Sequence of chain 1.F:
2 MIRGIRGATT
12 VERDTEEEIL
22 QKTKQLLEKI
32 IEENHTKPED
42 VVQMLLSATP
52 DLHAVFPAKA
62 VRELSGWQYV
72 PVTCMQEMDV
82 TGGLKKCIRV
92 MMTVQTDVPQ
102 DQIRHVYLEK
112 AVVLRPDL

Sequence of chain 1.D:
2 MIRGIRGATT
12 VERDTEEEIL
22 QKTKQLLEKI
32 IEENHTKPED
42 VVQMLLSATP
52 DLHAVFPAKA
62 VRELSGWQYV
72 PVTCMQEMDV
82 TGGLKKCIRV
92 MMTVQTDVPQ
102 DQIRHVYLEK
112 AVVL

The protein below binds the small molecule below.
Small molecule (SMILES): O=C(O)[C@@H]1C[C@]2(C(=O)O)C=C[C@@H](O)[C@@H](C2)O1

Binding-site contacts:
Ligand atom C10 contacts residue LYS60 of chain 1.F at 4.0 Å.
Ligand atom C5 contacts residue ARG90 of chain 1.D at 3.8 Å.
Ligand atom C1 contacts residue ALA59 of chain 1.F at 4.1 Å (hydrophobic).
Ligand atom O3 contacts residue LEU115 of chain 1.D at 4.0 Å.
Ligand atom O2 contacts residue LYS60 of chain 1.F at 3.0 Å (salt-bridge).
Ligand atom C3 contacts residue VAL73 of chain 1.F at 3.6 Å (hydrophobic).
Ligand atom C11 contacts residue LEU115 of chain 1.D at 3.8 Å (hydrophobic).
Ligand atom C8 contacts residue LEU115 of chain 1.D at 4.0 Å (hydrophobic).
Ligand atom C11 contacts residue ARG90 of chain 1.D at 3.6 Å.
Ligand atom C3 contacts residue THR74 of chain 1.F at 3.7 Å.
Ligand atom C5 contacts residue GLU78 of chain 1.D at 3.9 Å.
Ligand atom C3 contacts residue ARG7 of chain 1.D at 3.5 Å.
Ligand atom O3 contacts residue TYR108 of chain 1.D at 3.9 Å.
Ligand atom C6 contacts residue ALA59 of chain 1.F at 4.1 Å (hydrophobic).
Ligand atom O2 contacts residue ALA59 of chain 1.F at 3.3 Å.
Ligand atom C4 contacts residue GLU78 of chain 1.D at 3.4 Å.
Ligand atom C2 contacts residue VAL73 of chain 1.F at 3.9 Å (hydrophobic).
Ligand atom O5 contacts residue GLU78 of chain 1.D at 2.6 Å (salt-bridge).
Ligand atom O1 contacts residue ALA59 of chain 1.F at 3.8 Å.
Ligand atom C4 contacts residue ARG90 of chain 1.D at 3.7 Å.
Ligand atom O3 contacts residue ARG7 of chain 1.D at 2.7 Å (salt-bridge).
Ligand atom O1 contacts residue VAL73 of chain 1.F at 4.0 Å.
Ligand atom C10 contacts residue ALA59 of chain 1.F at 3.5 Å (hydrophobic).
Ligand atom O5 contacts residue THR74 of chain 1.F at 3.8 Å.
Ligand atom O2 contacts residue PHE57 of chain 1.F at 4.1 Å.
Ligand atom C4 contacts residue ARG7 of chain 1.D at 4.1 Å.
Ligand atom C11 contacts residue TYR108 of chain 1.D at 3.9 Å (hydrophobic).
Ligand atom O5 contacts residue ARG90 of chain 1.D at 4.0 Å.
Ligand atom O7 contacts residue PHE57 of chain 1.F at 4.1 Å.
Ligand atom O5 contacts residue PHE57 of chain 1.F at 4.0 Å.
Ligand atom C2 contacts residue ALA59 of chain 1.F at 4.0 Å (hydrophobic).
Ligand atom O5 contacts residue CYS75 of chain 1.F at 3.0 Å (h-bond).
Ligand atom C8 contacts residue ARG90 of chain 1.D at 3.7 Å.
Ligand atom O4 contacts residue TYR108 of chain 1.D at 3.0 Å (h-bond).
Ligand atom O3 contacts residue ARG90 of chain 1.D at 2.9 Å (salt-bridge).
Ligand atom O7 contacts residue ARG90 of chain 1.D at 3.0 Å (salt-bridge).
Ligand atom C5 contacts residue PHE57 of chain 1.F at 3.9 Å (hydrophobic).
Ligand atom O4 contacts residue ARG7 of chain 1.D at 3.2 Å (salt-bridge).
Ligand atom C6 contacts residue PHE57 of chain 1.F at 3.5 Å (hydrophobic).
Ligand atom C11 contacts residue ARG7 of chain 1.D at 3.2 Å.